This protein binds this small molecule.
Small molecule (SMILES): NCCOB(c1ccccc1)c1ccccc1

Binding-site contacts:
Ligand atom C08 contacts residue TYR540 of chain 1.B at 3.8 Å (hydrophobic).
Ligand atom C11 contacts residue ARG462 of chain 1.B at 3.6 Å.
Ligand atom B01 contacts residue VAL458 of chain 1.B at 4.5 Å.
Ligand atom C10 contacts residue VAL458 of chain 1.B at 4.5 Å (hydrophobic).
Ligand atom C16 contacts residue TYR540 of chain 1.B at 3.7 Å (hydrophobic).
Ligand atom C07 contacts residue VAL537 of chain 1.B at 4.3 Å (hydrophobic).
Ligand atom C11 contacts residue VAL458 of chain 1.B at 3.7 Å (hydrophobic).
Ligand atom B01 contacts residue ARG487 of chain 1.B at 4.5 Å.
Ligand atom C05 contacts residue VAL490 of chain 1.B at 4.4 Å (hydrophobic).
Ligand atom C06 contacts residue ARG487 of chain 1.B at 3.5 Å.
Ligand atom C13 contacts residue VAL458 of chain 1.B at 3.9 Å (hydrophobic).
Ligand atom C10 contacts residue ARG464 of chain 1.B at 3.6 Å.
Ligand atom C02 contacts residue ARG487 of chain 1.B at 3.5 Å.
Ligand atom O14 contacts residue ARG487 of chain 1.B at 3.8 Å.
Ligand atom C09 contacts residue TYR540 of chain 1.B at 3.5 Å (hydrophobic).
Ligand atom C02 contacts residue VAL458 of chain 1.B at 4.2 Å (hydrophobic).
Ligand atom C12 contacts residue LEU551 of chain 1.B at 4.0 Å (hydrophobic).
Ligand atom C04 contacts residue GLY486 of chain 1.B at 4.3 Å.
Ligand atom C15 contacts residue TYR540 of chain 1.B at 3.4 Å (hydrophobic).
Ligand atom C16 contacts residue ARG487 of chain 1.B at 3.4 Å.
Ligand atom C16 contacts residue ALA474 of chain 1.B at 4.1 Å (hydrophobic).
Ligand atom C04 contacts residue VAL458 of chain 1.B at 4.4 Å (hydrophobic).
Ligand atom C03 contacts residue VAL458 of chain 1.B at 3.9 Å (hydrophobic).
Ligand atom C07 contacts residue ARG487 of chain 1.B at 4.0 Å.
Ligand atom C08 contacts residue VAL458 of chain 1.B at 4.1 Å (hydrophobic).
Ligand atom C05 contacts residue ARG487 of chain 1.B at 2.4 Å.
Ligand atom C10 contacts residue ARG462 of chain 1.B at 3.6 Å.
Ligand atom C12 contacts residue VAL458 of chain 1.B at 3.7 Å (hydrophobic).
Ligand atom C10 contacts residue TYR540 of chain 1.B at 4.0 Å (hydrophobic).
Ligand atom C04 contacts residue ARG487 of chain 1.B at 1.5 Å.
Ligand atom B01 contacts residue TYR540 of chain 1.B at 4.1 Å.
Ligand atom C03 contacts residue ARG487 of chain 1.B at 2.4 Å.
Ligand atom C09 contacts residue ARG464 of chain 1.B at 4.1 Å.
Ligand atom N17 contacts residue ARG487 of chain 1.B at 3.1 Å (salt-bridge).
Ligand atom C06 contacts residue VAL537 of chain 1.B at 4.0 Å (hydrophobic).
Ligand atom O14 contacts residue TYR540 of chain 1.B at 3.6 Å.
Ligand atom C03 contacts residue GLN483 of chain 1.B at 4.4 Å.
Ligand atom C15 contacts residue ARG487 of chain 1.B at 3.9 Å.

Sequence of chain 1.B:
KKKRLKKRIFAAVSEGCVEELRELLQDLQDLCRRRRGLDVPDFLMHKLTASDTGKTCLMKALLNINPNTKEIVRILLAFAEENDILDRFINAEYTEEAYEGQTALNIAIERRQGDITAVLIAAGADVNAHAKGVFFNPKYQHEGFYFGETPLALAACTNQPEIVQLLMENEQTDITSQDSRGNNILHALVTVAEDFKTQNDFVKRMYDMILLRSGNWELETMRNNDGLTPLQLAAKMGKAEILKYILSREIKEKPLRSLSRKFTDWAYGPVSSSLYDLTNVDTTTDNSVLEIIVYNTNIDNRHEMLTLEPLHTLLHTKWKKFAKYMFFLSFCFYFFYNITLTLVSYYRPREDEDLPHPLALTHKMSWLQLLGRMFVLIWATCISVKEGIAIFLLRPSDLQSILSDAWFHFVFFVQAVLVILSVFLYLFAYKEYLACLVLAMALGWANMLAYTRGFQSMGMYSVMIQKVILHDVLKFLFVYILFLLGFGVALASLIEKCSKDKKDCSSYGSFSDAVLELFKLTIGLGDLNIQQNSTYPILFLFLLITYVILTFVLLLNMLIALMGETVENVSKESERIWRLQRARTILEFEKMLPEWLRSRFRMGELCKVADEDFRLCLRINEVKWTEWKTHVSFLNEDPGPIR